Sequence of chain 1.E:
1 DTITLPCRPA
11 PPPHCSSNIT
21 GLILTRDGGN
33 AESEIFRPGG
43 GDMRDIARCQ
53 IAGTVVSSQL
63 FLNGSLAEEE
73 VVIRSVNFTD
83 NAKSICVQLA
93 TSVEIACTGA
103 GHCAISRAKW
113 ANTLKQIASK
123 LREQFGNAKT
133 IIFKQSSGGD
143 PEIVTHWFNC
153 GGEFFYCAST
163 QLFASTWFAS

This small molecule binds to this protein.
Small molecule (SMILES): CC(=O)N[C@@H]1[C@@H](O)[C@H](O)[C@@H](CO)O[C@H]1O

Binding-site contacts:
Ligand atom C3 contacts residue SER16 of chain 1.E at 4.0 Å.
Ligand atom C8 contacts residue ASN151 of chain 1.E at 4.1 Å.
Ligand atom C1 contacts residue ASN65 of chain 1.E at 1.4 Å.
Ligand atom N2 contacts residue ASN65 of chain 1.E at 2.9 Å (h-bond).
Ligand atom O4 contacts residue SER16 of chain 1.E at 4.4 Å.
Ligand atom O7 contacts residue SER16 of chain 1.E at 3.1 Å (h-bond).
Ligand atom C8 contacts residue CYS152 of chain 1.E at 4.0 Å (hydrophobic).
Ligand atom O5 contacts residue ASN65 of chain 1.E at 2.3 Å (h-bond).
Ligand atom C5 contacts residue SER16 of chain 1.E at 4.2 Å.
Ligand atom O6 contacts residue ASN65 of chain 1.E at 4.5 Å.
Ligand atom C7 contacts residue SER16 of chain 1.E at 4.3 Å.
Ligand atom C4 contacts residue SER16 of chain 1.E at 4.5 Å.
Ligand atom C8 contacts residue SER17 of chain 1.E at 3.7 Å.
Ligand atom C2 contacts residue ASN65 of chain 1.E at 2.5 Å.
Ligand atom C3 contacts residue HIS14 of chain 1.E at 4.0 Å.
Ligand atom C7 contacts residue SER17 of chain 1.E at 3.2 Å.
Ligand atom C4 contacts residue ASN65 of chain 1.E at 4.2 Å.
Ligand atom O3 contacts residue HIS14 of chain 1.E at 3.2 Å (h-bond).
Ligand atom N2 contacts residue SER17 of chain 1.E at 4.3 Å.
Ligand atom C8 contacts residue CYS15 of chain 1.E at 4.5 Å (hydrophobic).
Ligand atom C7 contacts residue CYS15 of chain 1.E at 4.4 Å (hydrophobic).
Ligand atom O7 contacts residue ASN65 of chain 1.E at 3.8 Å.
Ligand atom C1 contacts residue SER17 of chain 1.E at 4.4 Å.
Ligand atom C5 contacts residue ASN65 of chain 1.E at 3.6 Å.
Ligand atom O7 contacts residue CYS15 of chain 1.E at 3.6 Å.
Ligand atom C3 contacts residue ASN65 of chain 1.E at 3.8 Å.
Ligand atom C7 contacts residue ASN65 of chain 1.E at 3.6 Å.
Ligand atom O7 contacts residue SER17 of chain 1.E at 2.3 Å (h-bond).